The protein below binds the small molecule below.
Small molecule (SMILES): CC(=O)N[C@H]1[C@H](O[C@H]2[C@H](O)[C@@H](NC(C)=O)CO[C@@H]2CO)O[C@H](CO)[C@@H](O[C@@H]2O[C@H](CO[C@H]3O[C@H](CO[C@H]4O[C@H](CO)[C@@H](O)[C@H](O)[C@@H]4O)[C@@H](O)[C@H](O[C@H]4O[C@H](CO)[C@@H](O)[C@H](O)[C@@H]4O)[C@@H]3O)[C@@H](O)[C@H](O)[C@@H]2O)[C@@H]1O

Binding-site contacts:
Ligand atom C1 contacts residue THR32 of chain 1.A at 3.8 Å.
Ligand atom O3 contacts residue LEU189 of chain 1.A at 4.1 Å.
Ligand atom C1 contacts residue ASN30 of chain 1.A at 1.4 Å.
Ligand atom O2 contacts residue GLU169 of chain 1.A at 2.5 Å (salt-bridge).
Ligand atom O7 contacts residue HIS28 of chain 1.A at 2.9 Å (h-bond).
Ligand atom C8 contacts residue ASP187 of chain 1.A at 3.2 Å.
Ligand atom C3 contacts residue GLU169 of chain 1.A at 3.8 Å.
Ligand atom N2 contacts residue ASP168 of chain 1.A at 2.9 Å (salt-bridge).
Ligand atom C5 contacts residue ASN30 of chain 1.A at 3.7 Å.
Ligand atom O2 contacts residue GLN170 of chain 1.A at 3.8 Å.
Ligand atom O7 contacts residue LEU189 of chain 1.A at 3.5 Å.
Ligand atom C4 contacts residue GLU169 of chain 1.A at 3.4 Å.
Ligand atom C3 contacts residue ASP168 of chain 1.A at 3.7 Å.
Ligand atom C7 contacts residue HIS28 of chain 1.A at 3.7 Å.
Ligand atom N2 contacts residue ASN30 of chain 1.A at 2.7 Å (h-bond).
Ligand atom O5 contacts residue GLU169 of chain 1.A at 3.1 Å (salt-bridge).
Ligand atom C8 contacts residue PRO29 of chain 1.A at 3.5 Å (hydrophobic).
Ligand atom O3 contacts residue GLU169 of chain 1.A at 4.0 Å.
Ligand atom O4 contacts residue GLN170 of chain 1.A at 4.1 Å.
Ligand atom C5 contacts residue THR32 of chain 1.A at 3.7 Å.
Ligand atom C7 contacts residue LEU189 of chain 1.A at 3.8 Å (hydrophobic).
Ligand atom C2 contacts residue GLU169 of chain 1.A at 3.5 Å.
Ligand atom O5 contacts residue THR32 of chain 1.A at 3.5 Å (h-bond).
Ligand atom C6 contacts residue GLU169 of chain 1.A at 3.7 Å.
Ligand atom C8 contacts residue HIS28 of chain 1.A at 3.8 Å.
Ligand atom C6 contacts residue THR32 of chain 1.A at 4.1 Å.
Ligand atom C3 contacts residue ASN30 of chain 1.A at 3.7 Å.
Ligand atom C8 contacts residue LEU189 of chain 1.A at 3.8 Å (hydrophobic).
Ligand atom C2 contacts residue ASP168 of chain 1.A at 3.8 Å.
Ligand atom O6 contacts residue GLY188 of chain 1.A at 3.8 Å.
Ligand atom C7 contacts residue ASN30 of chain 1.A at 3.4 Å.
Ligand atom C5 contacts residue GLU169 of chain 1.A at 3.5 Å.
Ligand atom C1 contacts residue GLU169 of chain 1.A at 3.8 Å.
Ligand atom C7 contacts residue ASP168 of chain 1.A at 3.5 Å.
Ligand atom C2 contacts residue ASN30 of chain 1.A at 2.4 Å.
Ligand atom C8 contacts residue ASP168 of chain 1.A at 3.4 Å.
Ligand atom O7 contacts residue ASN30 of chain 1.A at 3.7 Å.
Ligand atom O5 contacts residue ASN30 of chain 1.A at 2.5 Å (h-bond).
Ligand atom O3 contacts residue ASP168 of chain 1.A at 3.1 Å (salt-bridge).
Ligand atom C7 contacts residue PRO29 of chain 1.A at 4.1 Å (hydrophobic).

Sequence of chain 1.A:
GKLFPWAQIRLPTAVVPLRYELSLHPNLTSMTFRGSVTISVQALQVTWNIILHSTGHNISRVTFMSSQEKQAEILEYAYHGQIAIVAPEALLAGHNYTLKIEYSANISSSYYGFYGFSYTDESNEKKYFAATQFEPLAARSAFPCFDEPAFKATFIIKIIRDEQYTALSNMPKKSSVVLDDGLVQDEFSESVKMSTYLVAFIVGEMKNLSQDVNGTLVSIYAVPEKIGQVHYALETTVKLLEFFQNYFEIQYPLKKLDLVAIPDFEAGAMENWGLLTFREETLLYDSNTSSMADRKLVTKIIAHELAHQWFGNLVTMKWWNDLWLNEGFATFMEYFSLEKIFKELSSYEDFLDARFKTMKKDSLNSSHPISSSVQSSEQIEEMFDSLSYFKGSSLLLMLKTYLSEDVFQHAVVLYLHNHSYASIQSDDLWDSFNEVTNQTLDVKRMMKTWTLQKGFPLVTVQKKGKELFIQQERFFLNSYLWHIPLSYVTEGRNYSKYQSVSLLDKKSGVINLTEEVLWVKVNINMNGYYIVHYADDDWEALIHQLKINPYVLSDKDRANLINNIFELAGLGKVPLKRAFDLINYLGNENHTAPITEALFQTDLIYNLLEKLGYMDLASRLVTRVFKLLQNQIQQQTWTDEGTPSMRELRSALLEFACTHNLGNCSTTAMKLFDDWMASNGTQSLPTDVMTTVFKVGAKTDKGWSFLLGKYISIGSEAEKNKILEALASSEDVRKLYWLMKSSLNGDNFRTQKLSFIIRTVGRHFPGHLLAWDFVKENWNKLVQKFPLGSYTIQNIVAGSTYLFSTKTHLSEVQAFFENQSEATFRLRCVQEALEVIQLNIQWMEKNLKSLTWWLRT